Sequence of chain 1.A:
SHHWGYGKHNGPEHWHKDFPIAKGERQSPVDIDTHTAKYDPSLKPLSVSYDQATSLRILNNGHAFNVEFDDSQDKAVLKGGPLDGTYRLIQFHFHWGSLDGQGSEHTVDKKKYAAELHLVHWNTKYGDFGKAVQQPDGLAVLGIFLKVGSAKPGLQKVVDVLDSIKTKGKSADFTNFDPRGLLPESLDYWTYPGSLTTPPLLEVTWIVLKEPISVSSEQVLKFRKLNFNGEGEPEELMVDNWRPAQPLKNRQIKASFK

This protein binds this small molecule.
Small molecule (SMILES): NS(=O)(=O)c1ccc(CCC(=O)O)cc1

Binding-site contacts:
Ligand atom O1 contacts residue VAL121 of chain 1.A at 3.9 Å.
Ligand atom C8 contacts residue PRO201 of chain 1.A at 4.2 Å (hydrophobic).
Ligand atom O2 contacts residue TRP208 of chain 1.A at 3.6 Å.
Ligand atom C5 contacts residue LEU197 of chain 1.A at 4.0 Å (hydrophobic).
Ligand atom C5 contacts residue THR199 of chain 1.A at 3.3 Å.
Ligand atom C1 contacts residue HIS94 of chain 1.A at 4.0 Å.
Ligand atom C6 contacts residue LEU197 of chain 1.A at 4.0 Å (hydrophobic).
Ligand atom O1 contacts residue TRP208 of chain 1.A at 4.1 Å.
Ligand atom C3 contacts residue LEU197 of chain 1.A at 3.9 Å (hydrophobic).
Ligand atom C6 contacts residue THR199 of chain 1.A at 3.5 Å.
Ligand atom N3 contacts residue HIS119 of chain 1.A at 3.4 Å (h-bond).
Ligand atom O2 contacts residue THR198 of chain 1.A at 2.9 Å (h-bond).
Ligand atom S contacts residue THR198 of chain 1.A at 3.9 Å.
Ligand atom C2 contacts residue HIS94 of chain 1.A at 4.0 Å.
Ligand atom C4 contacts residue GOL1 of chain 1.E at 3.9 Å.
Ligand atom O1 contacts residue ZN1 of chain 1.B at 3.0 Å.
Ligand atom C3 contacts residue GOL1 of chain 1.E at 4.2 Å.
Ligand atom C1 contacts residue LEU197 of chain 1.A at 3.8 Å (hydrophobic).
Ligand atom C2 contacts residue VAL121 of chain 1.A at 3.9 Å (hydrophobic).
Ligand atom C2 contacts residue LEU197 of chain 1.A at 3.7 Å (hydrophobic).
Ligand atom N3 contacts residue THR198 of chain 1.A at 2.8 Å (h-bond).
Ligand atom O5 contacts residue PHE130 of chain 1.A at 3.6 Å.
Ligand atom O1 contacts residue HIS94 of chain 1.A at 3.3 Å.
Ligand atom O2 contacts residue ZN1 of chain 1.B at 4.1 Å.
Ligand atom C3 contacts residue GLN92 of chain 1.A at 4.0 Å.
Ligand atom S contacts residue HIS94 of chain 1.A at 3.9 Å.
Ligand atom O2 contacts residue SER196 of chain 1.A at 4.1 Å.
Ligand atom N3 contacts residue HIS94 of chain 1.A at 3.2 Å (h-bond).
Ligand atom N3 contacts residue HIS96 of chain 1.A at 3.3 Å (h-bond).
Ligand atom O1 contacts residue VAL142 of chain 1.A at 3.9 Å.
Ligand atom C8 contacts residue LEU197 of chain 1.A at 3.9 Å (hydrophobic).
Ligand atom S contacts residue ZN1 of chain 1.B at 3.0 Å.
Ligand atom N3 contacts residue ZN1 of chain 1.B at 1.9 Å.
Ligand atom S contacts residue HIS119 of chain 1.A at 4.0 Å.
Ligand atom O2 contacts residue LEU197 of chain 1.A at 3.3 Å.
Ligand atom C5 contacts residue GOL1 of chain 1.E at 3.8 Å.
Ligand atom C4 contacts residue LEU197 of chain 1.A at 4.0 Å (hydrophobic).
Ligand atom O4 contacts residue PRO201 of chain 1.A at 3.6 Å.
Ligand atom O1 contacts residue HIS119 of chain 1.A at 3.5 Å (h-bond).
Ligand atom C7 contacts residue GOL1 of chain 1.E at 3.9 Å.